Binding-site contacts:
Ligand atom N contacts residue GLY477 of chain 1.B at 4.3 Å.
Ligand atom CG1 contacts residue ILE189 of chain 1.B at 3.9 Å (hydrophobic).
Ligand atom OXT contacts residue ALA478 of chain 1.B at 4.2 Å.
Ligand atom OXT contacts residue PHE185 of chain 1.B at 4.2 Å.
Ligand atom O contacts residue GLY477 of chain 1.B at 3.2 Å (h-bond).
Ligand atom CG1 contacts residue PHE185 of chain 1.B at 3.5 Å (hydrophobic).
Ligand atom CB contacts residue GLU137 of chain 1.B at 4.1 Å.
Ligand atom O contacts residue SER323 of chain 1.B at 3.7 Å.
Ligand atom N contacts residue ALA478 of chain 1.B at 3.1 Å (h-bond).
Ligand atom CA contacts residue GLU137 of chain 1.B at 3.6 Å.
Ligand atom O contacts residue THR476 of chain 1.B at 4.0 Å.
Ligand atom OXT contacts residue SER323 of chain 1.B at 2.7 Å (h-bond).
Ligand atom OXT contacts residue GLY477 of chain 1.B at 2.9 Å (h-bond).
Ligand atom C contacts residue THR476 of chain 1.B at 4.2 Å.
Ligand atom O contacts residue PHE485 of chain 1.B at 3.7 Å.
Ligand atom CG2 contacts residue CYS322 of chain 1.B at 3.7 Å (hydrophobic).
Ligand atom O contacts residue ALA478 of chain 1.B at 3.0 Å (h-bond).
Ligand atom OXT contacts residue THR476 of chain 1.B at 3.9 Å.
Ligand atom OXT contacts residue LYS321 of chain 1.B at 4.3 Å.
Ligand atom N contacts residue GLU137 of chain 1.B at 3.0 Å (salt-bridge).
Ligand atom CG2 contacts residue PHE485 of chain 1.B at 3.6 Å (hydrophobic).
Ligand atom CA contacts residue PHE185 of chain 1.B at 4.2 Å (hydrophobic).
Ligand atom C contacts residue GLY477 of chain 1.B at 3.2 Å.
Ligand atom CA contacts residue GLY477 of chain 1.B at 4.2 Å.
Ligand atom CG2 contacts residue ILE189 of chain 1.B at 4.5 Å (hydrophobic).
Ligand atom CB contacts residue PHE185 of chain 1.B at 3.6 Å (hydrophobic).
Ligand atom C contacts residue SER323 of chain 1.B at 3.5 Å.
Ligand atom CG2 contacts residue PHE185 of chain 1.B at 4.5 Å (hydrophobic).
Ligand atom C contacts residue ALA478 of chain 1.B at 3.5 Å (hydrophobic).
Ligand atom CA contacts residue ALA478 of chain 1.B at 4.1 Å (hydrophobic).
Ligand atom CG1 contacts residue GLU137 of chain 1.B at 3.2 Å.

A protein and the small-molecule ligand that binds it are described below.
Small molecule (SMILES): CC(C)[C@H](N)C(=O)O

Sequence of chain 1.B:
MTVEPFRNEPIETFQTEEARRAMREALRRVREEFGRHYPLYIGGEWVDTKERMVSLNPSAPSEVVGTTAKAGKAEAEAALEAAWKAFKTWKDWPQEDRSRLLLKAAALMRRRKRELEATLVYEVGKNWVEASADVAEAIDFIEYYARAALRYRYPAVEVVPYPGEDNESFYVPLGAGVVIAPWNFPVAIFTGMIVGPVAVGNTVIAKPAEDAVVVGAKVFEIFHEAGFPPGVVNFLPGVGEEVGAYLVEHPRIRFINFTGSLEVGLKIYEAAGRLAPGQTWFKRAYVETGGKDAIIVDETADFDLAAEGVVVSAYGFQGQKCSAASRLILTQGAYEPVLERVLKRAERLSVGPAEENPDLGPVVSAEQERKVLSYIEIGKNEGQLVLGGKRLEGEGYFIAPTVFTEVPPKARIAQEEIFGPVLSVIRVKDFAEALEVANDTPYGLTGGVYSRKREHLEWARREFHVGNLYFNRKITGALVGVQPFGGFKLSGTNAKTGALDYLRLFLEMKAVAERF